A protein and the small-molecule ligand that binds it are described below.
Small molecule (SMILES): CC(=O)N[C@@H]1[C@@H](O)[C@H](O)[C@@H](CO)O[C@H]1O

Binding-site contacts:
Ligand atom O5 contacts residue GLN81 of chain 1.D at 3.7 Å.
Ligand atom O6 contacts residue ASN103 of chain 1.D at 3.9 Å.
Ligand atom C8 contacts residue ASN103 of chain 1.D at 3.8 Å.
Ligand atom C8 contacts residue GLN81 of chain 1.D at 3.5 Å.
Ligand atom O6 contacts residue GLN81 of chain 1.D at 3.3 Å (h-bond).
Ligand atom C2 contacts residue ASN103 of chain 1.D at 2.5 Å.
Ligand atom C6 contacts residue ASN103 of chain 1.D at 4.3 Å.
Ligand atom C6 contacts residue GLN81 of chain 1.D at 4.3 Å.
Ligand atom N2 contacts residue ASN103 of chain 1.D at 2.9 Å (h-bond).
Ligand atom C7 contacts residue ASN103 of chain 1.D at 3.6 Å.
Ligand atom C5 contacts residue ASN103 of chain 1.D at 3.7 Å.
Ligand atom O7 contacts residue PRO84 of chain 1.D at 4.1 Å.
Ligand atom O6 contacts residue VAL107 of chain 1.D at 3.9 Å.
Ligand atom O7 contacts residue ASN103 of chain 1.D at 4.4 Å.
Ligand atom C4 contacts residue ASN103 of chain 1.D at 4.3 Å.
Ligand atom C3 contacts residue ASN103 of chain 1.D at 3.8 Å.
Ligand atom C5 contacts residue GLN81 of chain 1.D at 4.0 Å.
Ligand atom C1 contacts residue GLN81 of chain 1.D at 3.2 Å.
Ligand atom C2 contacts residue GLN81 of chain 1.D at 4.4 Å.
Ligand atom C1 contacts residue ASN103 of chain 1.D at 1.4 Å.
Ligand atom O5 contacts residue ASN103 of chain 1.D at 2.4 Å (h-bond).

Sequence of chain 1.D:
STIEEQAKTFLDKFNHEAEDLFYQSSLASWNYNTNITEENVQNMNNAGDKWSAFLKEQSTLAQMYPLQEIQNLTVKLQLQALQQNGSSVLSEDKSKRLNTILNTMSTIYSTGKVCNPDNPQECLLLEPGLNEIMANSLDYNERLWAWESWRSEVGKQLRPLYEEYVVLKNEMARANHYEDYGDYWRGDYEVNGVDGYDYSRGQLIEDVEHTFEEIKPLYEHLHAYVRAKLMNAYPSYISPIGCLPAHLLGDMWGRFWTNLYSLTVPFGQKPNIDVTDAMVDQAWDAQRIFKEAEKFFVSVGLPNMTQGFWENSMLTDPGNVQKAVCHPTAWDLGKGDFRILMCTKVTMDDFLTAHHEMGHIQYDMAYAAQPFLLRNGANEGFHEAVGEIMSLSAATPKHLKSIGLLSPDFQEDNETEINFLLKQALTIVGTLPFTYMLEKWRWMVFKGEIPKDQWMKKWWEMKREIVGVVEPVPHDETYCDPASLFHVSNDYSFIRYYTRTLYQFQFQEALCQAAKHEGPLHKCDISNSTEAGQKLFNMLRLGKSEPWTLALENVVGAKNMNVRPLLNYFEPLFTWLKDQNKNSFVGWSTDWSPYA